The protein below binds the small molecule below.
Small molecule (SMILES): Nc1ncnc2c1ncn2[C@@H]1O[C@H](CO[P](=O)(O)O[P](=O)(O)OC[C@H]2O[C@@H](O)[C@H](O)[C@@H]2O)[C@@H](O)[C@H]1O

Sequence of chain 1.A:
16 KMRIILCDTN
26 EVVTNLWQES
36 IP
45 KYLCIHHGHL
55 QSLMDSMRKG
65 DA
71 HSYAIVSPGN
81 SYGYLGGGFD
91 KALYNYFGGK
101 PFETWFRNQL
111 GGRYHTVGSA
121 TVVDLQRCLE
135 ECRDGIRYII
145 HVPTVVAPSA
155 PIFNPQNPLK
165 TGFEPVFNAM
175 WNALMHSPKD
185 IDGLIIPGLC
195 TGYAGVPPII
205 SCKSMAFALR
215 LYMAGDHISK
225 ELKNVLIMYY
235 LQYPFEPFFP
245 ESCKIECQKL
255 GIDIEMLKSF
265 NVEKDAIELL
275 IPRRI

Binding-site contacts:
Ligand atom O1D contacts residue TYR197 of chain 1.A at 3.2 Å.
Ligand atom C4' contacts residue ASP23 of chain 1.A at 3.4 Å.
Ligand atom O3' contacts residue THR195 of chain 1.A at 2.6 Å (h-bond).
Ligand atom O3' contacts residue ASP23 of chain 1.A at 2.6 Å (salt-bridge).
Ligand atom N1 contacts residue LEU54 of chain 1.A at 3.0 Å (h-bond).
Ligand atom O2A contacts residue GLY196 of chain 1.A at 3.4 Å.
Ligand atom O2B contacts residue ALA198 of chain 1.A at 2.8 Å (h-bond).
Ligand atom O1A contacts residue GLY88 of chain 1.A at 3.3 Å.
Ligand atom O2' contacts residue ASP23 of chain 1.A at 3.0 Å (salt-bridge).
Ligand atom O1B contacts residue CYS194 of chain 1.A at 3.2 Å.
Ligand atom C3' contacts residue THR195 of chain 1.A at 3.4 Å.
Ligand atom N1 contacts residue HIS53 of chain 1.A at 3.5 Å.
Ligand atom C3' contacts residue ASP23 of chain 1.A at 3.4 Å.
Ligand atom O3D contacts residue ASN80 of chain 1.A at 3.1 Å.
Ligand atom C5D contacts residue THR148 of chain 1.A at 3.3 Å.
Ligand atom O2D contacts residue ASN80 of chain 1.A at 3.1 Å (h-bond).
Ligand atom O1B contacts residue THR148 of chain 1.A at 2.5 Å (h-bond).
Ligand atom O1D contacts residue GLY88 of chain 1.A at 3.3 Å (h-bond).
Ligand atom O5' contacts residue GLY196 of chain 1.A at 3.4 Å.
Ligand atom O2A contacts residue TYR197 of chain 1.A at 3.0 Å (h-bond).
Ligand atom C4 contacts residue THR24 of chain 1.A at 3.5 Å.
Ligand atom O2B contacts residue TYR197 of chain 1.A at 3.0 Å (h-bond).
Ligand atom N3 contacts residue THR24 of chain 1.A at 3.4 Å (h-bond).
Ligand atom C5' contacts residue GLY192 of chain 1.A at 3.2 Å.
Ligand atom O2B contacts residue CYS194 of chain 1.A at 3.4 Å.
Ligand atom O1A contacts residue PHE89 of chain 1.A at 2.7 Å (h-bond).
Ligand atom O2D contacts residue ASP90 of chain 1.A at 3.0 Å (salt-bridge).
Ligand atom O3D contacts residue VAL149 of chain 1.A at 3.1 Å.
Ligand atom C4' contacts residue GLY192 of chain 1.A at 3.2 Å.
Ligand atom N6 contacts residue GLN55 of chain 1.A at 2.9 Å (h-bond).
Ligand atom C3D contacts residue GLY79 of chain 1.A at 3.3 Å.
Ligand atom O4D contacts residue TYR197 of chain 1.A at 3.2 Å.
Ligand atom O1A contacts residue NA1 of chain 1.D at 2.9 Å (h-bond).
Ligand atom O2B contacts residue GLY196 of chain 1.A at 2.8 Å (h-bond).
Ligand atom O4' contacts residue ASP23 of chain 1.A at 3.5 Å (salt-bridge).
Ligand atom C1' contacts residue ASP23 of chain 1.A at 3.5 Å.
Ligand atom O1D contacts residue EDO1 of chain 1.F at 3.5 Å (h-bond).
Ligand atom O1D contacts residue GLY87 of chain 1.A at 2.6 Å (h-bond).
Ligand atom C5D contacts residue PRO78 of chain 1.A at 3.4 Å (hydrophobic).
Ligand atom C2D contacts residue NA1 of chain 1.D at 3.3 Å.